Binding-site contacts:
Ligand atom C1 contacts residue GLU150 of chain 1.D at 4.5 Å.
Ligand atom O5 contacts residue ASN154 of chain 1.D at 3.4 Å (h-bond).
Ligand atom O5 contacts residue SER151 of chain 1.D at 4.0 Å.
Ligand atom C7 contacts residue ASN154 of chain 1.D at 3.8 Å.
Ligand atom O1 contacts residue ASN154 of chain 1.D at 2.7 Å (h-bond).
Ligand atom O5 contacts residue GLU150 of chain 1.D at 3.8 Å.
Ligand atom N2 contacts residue THR156 of chain 1.D at 4.2 Å.
Ligand atom O1 contacts residue THR156 of chain 1.D at 2.4 Å (h-bond).
Ligand atom C2 contacts residue ASN154 of chain 1.D at 3.8 Å.
Ligand atom C6 contacts residue ALA147 of chain 1.D at 4.3 Å (hydrophobic).
Ligand atom O6 contacts residue ALA147 of chain 1.D at 4.1 Å.
Ligand atom O6 contacts residue GLU150 of chain 1.D at 3.7 Å.
Ligand atom C1 contacts residue THR156 of chain 1.D at 3.6 Å.
Ligand atom O7 contacts residue ASN154 of chain 1.D at 3.6 Å (h-bond).
Ligand atom O5 contacts residue THR156 of chain 1.D at 4.3 Å.
Ligand atom C1 contacts residue ASN154 of chain 1.D at 2.8 Å.
Ligand atom N2 contacts residue ASN154 of chain 1.D at 3.8 Å.
Ligand atom C1 contacts residue SER151 of chain 1.D at 4.2 Å.
Ligand atom O1 contacts residue SER151 of chain 1.D at 4.0 Å.

A small-molecule ligand and the protein it binds are described below.
Small molecule (SMILES): CC(=O)N[C@@H]1[C@@H](O)[C@H](O)[C@@H](CO)O[C@@H]1O

Sequence of chain 1.D:
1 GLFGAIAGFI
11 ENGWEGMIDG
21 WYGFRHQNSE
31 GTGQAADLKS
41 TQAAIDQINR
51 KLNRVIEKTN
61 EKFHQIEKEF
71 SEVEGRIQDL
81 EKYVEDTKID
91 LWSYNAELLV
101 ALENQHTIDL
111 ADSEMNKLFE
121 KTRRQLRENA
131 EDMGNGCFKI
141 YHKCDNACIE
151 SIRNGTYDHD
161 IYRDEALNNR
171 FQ